Binding-site contacts:
Ligand atom O4 contacts residue LYS212 of chain 1.B at 3.2 Å (salt-bridge).
Ligand atom C3 contacts residue TYR205 of chain 1.B at 3.7 Å (hydrophobic).
Ligand atom C1 contacts residue ASN308 of chain 1.B at 3.9 Å.
Ligand atom O4 contacts residue VAL298 of chain 1.B at 3.3 Å.
Ligand atom O2 contacts residue TYR205 of chain 1.B at 3.5 Å.
Ligand atom C1 contacts residue MN1 of chain 1.I at 2.7 Å.
Ligand atom O5 contacts residue MN1 of chain 1.I at 2.1 Å.
Ligand atom C2 contacts residue TRP186 of chain 1.B at 3.9 Å (hydrophobic).
Ligand atom C3 contacts residue TRP186 of chain 1.B at 3.4 Å (hydrophobic).
Ligand atom O1 contacts residue MN1 of chain 1.I at 2.1 Å.
Ligand atom O1 contacts residue TRP310 of chain 1.B at 3.2 Å.
Ligand atom O1 contacts residue HIS296 of chain 1.B at 3.4 Å (h-bond).
Ligand atom C1 contacts residue TRP310 of chain 1.B at 3.9 Å (hydrophobic).
Ligand atom C5 contacts residue TYR205 of chain 1.B at 3.8 Å (hydrophobic).
Ligand atom C4 contacts residue VAL298 of chain 1.B at 3.5 Å (hydrophobic).
Ligand atom O5 contacts residue HIS197 of chain 1.B at 2.9 Å.
Ligand atom O2 contacts residue ASN203 of chain 1.B at 2.5 Å (h-bond).
Ligand atom O1 contacts residue ASN203 of chain 1.B at 2.8 Å (h-bond).
Ligand atom O2 contacts residue ASN308 of chain 1.B at 3.1 Å (h-bond).
Ligand atom C5 contacts residue THR194 of chain 1.B at 3.5 Å.
Ligand atom C2 contacts residue HIS296 of chain 1.B at 3.7 Å.
Ligand atom O3 contacts residue TRP186 of chain 1.B at 3.4 Å.
Ligand atom C5 contacts residue VAL298 of chain 1.B at 3.5 Å (hydrophobic).
Ligand atom C1 contacts residue ASP199 of chain 1.B at 3.9 Å.
Ligand atom C5 contacts residue TRP186 of chain 1.B at 3.8 Å (hydrophobic).
Ligand atom O3 contacts residue TYR146 of chain 1.B at 3.6 Å (h-bond).
Ligand atom C5 contacts residue TYR146 of chain 1.B at 3.7 Å (hydrophobic).
Ligand atom C2 contacts residue MN1 of chain 1.I at 2.7 Å.
Ligand atom O4 contacts residue TYR146 of chain 1.B at 3.2 Å (h-bond).
Ligand atom O3 contacts residue LYS212 of chain 1.B at 3.1 Å (salt-bridge).
Ligand atom C4 contacts residue TRP186 of chain 1.B at 3.8 Å (hydrophobic).
Ligand atom O3 contacts residue VAL298 of chain 1.B at 3.9 Å.
Ligand atom O4 contacts residue THR194 of chain 1.B at 2.6 Å (h-bond).
Ligand atom C4 contacts residue THR194 of chain 1.B at 3.6 Å.
Ligand atom O5 contacts residue HIS296 of chain 1.B at 3.2 Å (h-bond).
Ligand atom O1 contacts residue ASP199 of chain 1.B at 2.7 Å (salt-bridge).
Ligand atom O3 contacts residue TYR205 of chain 1.B at 2.6 Å (h-bond).
Ligand atom C1 contacts residue HIS296 of chain 1.B at 3.7 Å.
Ligand atom C5 contacts residue LYS212 of chain 1.B at 3.6 Å.
Ligand atom C1 contacts residue ASN203 of chain 1.B at 3.0 Å.

A small-molecule ligand and the protein it binds are described below.
Small molecule (SMILES): O=C(O)CCC(=O)C(=O)O

Sequence of chain 1.B:
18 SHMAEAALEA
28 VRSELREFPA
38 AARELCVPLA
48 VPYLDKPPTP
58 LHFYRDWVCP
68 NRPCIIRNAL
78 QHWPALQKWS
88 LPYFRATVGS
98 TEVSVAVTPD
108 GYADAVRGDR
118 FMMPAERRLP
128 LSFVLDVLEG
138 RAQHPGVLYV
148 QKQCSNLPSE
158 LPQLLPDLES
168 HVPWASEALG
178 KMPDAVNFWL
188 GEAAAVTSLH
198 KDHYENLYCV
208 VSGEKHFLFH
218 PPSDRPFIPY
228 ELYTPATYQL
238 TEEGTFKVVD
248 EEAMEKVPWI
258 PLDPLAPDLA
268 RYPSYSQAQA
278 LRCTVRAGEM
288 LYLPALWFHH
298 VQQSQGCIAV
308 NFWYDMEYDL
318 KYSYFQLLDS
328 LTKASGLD